This protein binds this small molecule.
Small molecule (SMILES): O=c1[nH]cnc2c1ncn2[C@@H]1O[C@H](COP(=O)(O)O)[C@@H](O)[C@H]1O

Sequence of chain 1.E:
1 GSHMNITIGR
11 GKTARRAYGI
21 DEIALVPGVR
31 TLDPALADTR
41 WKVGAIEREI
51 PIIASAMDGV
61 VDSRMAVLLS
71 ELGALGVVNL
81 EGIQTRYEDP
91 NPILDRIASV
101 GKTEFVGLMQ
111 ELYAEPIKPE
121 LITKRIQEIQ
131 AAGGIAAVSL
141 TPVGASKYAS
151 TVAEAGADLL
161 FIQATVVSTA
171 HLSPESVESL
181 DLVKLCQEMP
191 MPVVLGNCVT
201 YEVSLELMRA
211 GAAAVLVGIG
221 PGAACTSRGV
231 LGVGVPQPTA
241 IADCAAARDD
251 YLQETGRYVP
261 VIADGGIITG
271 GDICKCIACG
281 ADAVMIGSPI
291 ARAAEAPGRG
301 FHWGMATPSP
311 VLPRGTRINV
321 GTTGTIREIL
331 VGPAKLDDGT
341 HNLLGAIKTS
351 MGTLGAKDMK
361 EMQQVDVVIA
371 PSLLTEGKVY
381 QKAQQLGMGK

Binding-site contacts:
Ligand atom O3P contacts residue XMP1 of chain 1.R at 0.3 Å (h-bond).
Ligand atom O6 contacts residue MET305 of chain 1.E at 3.3 Å (h-bond).
Ligand atom C4' contacts residue XMP1 of chain 1.R at 0.2 Å.
Ligand atom O1P contacts residue GLY266 of chain 1.E at 2.9 Å (h-bond).
Ligand atom O2P contacts residue XMP1 of chain 1.R at 0.3 Å (h-bond).
Ligand atom O3P contacts residue HIS302 of chain 1.E at 2.9 Å (h-bond).
Ligand atom O2' contacts residue XMP1 of chain 1.R at 0.1 Å (h-bond).
Ligand atom C4 contacts residue XMP1 of chain 1.R at 0.3 Å.
Ligand atom O2P contacts residue GLY287 of chain 1.E at 2.5 Å (h-bond).
Ligand atom N9 contacts residue XMP1 of chain 1.R at 0.2 Å (h-bond).
Ligand atom O1P contacts residue GLY222 of chain 1.E at 3.1 Å.
Ligand atom P contacts residue XMP1 of chain 1.R at 0.0 Å.
Ligand atom O6 contacts residue GLY304 of chain 1.E at 3.3 Å.
Ligand atom N1 contacts residue ARG314 of chain 1.E at 2.7 Å (salt-bridge).
Ligand atom N3 contacts residue CYS225 of chain 1.E at 2.4 Å (h-bond).
Ligand atom N7 contacts residue XMP1 of chain 1.R at 0.3 Å (h-bond).
Ligand atom C5' contacts residue XMP1 of chain 1.R at 0.4 Å.
Ligand atom O2P contacts residue SER288 of chain 1.E at 3.3 Å (h-bond).
Ligand atom C2' contacts residue XMP1 of chain 1.R at 0.1 Å.
Ligand atom C2 contacts residue CYS225 of chain 1.E at 1.8 Å (hydrophobic).
Ligand atom N3 contacts residue XMP1 of chain 1.R at 0.6 Å (h-bond).
Ligand atom O4' contacts residue XMP1 of chain 1.R at 0.2 Å (h-bond).
Ligand atom C6 contacts residue XMP1 of chain 1.R at 0.3 Å.
Ligand atom C8 contacts residue XMP1 of chain 1.R at 0.4 Å.
Ligand atom C5 contacts residue XMP1 of chain 1.R at 0.1 Å.
Ligand atom O6 contacts residue XMP1 of chain 1.R at 0.3 Å (h-bond).
Ligand atom O5' contacts residue XMP1 of chain 1.R at 0.0 Å (h-bond).
Ligand atom N1 contacts residue CYS225 of chain 1.E at 2.8 Å (h-bond).
Ligand atom N1 contacts residue XMP1 of chain 1.R at 0.6 Å (h-bond).
Ligand atom O3' contacts residue XMP1 of chain 1.R at 0.2 Å (h-bond).
Ligand atom O1P contacts residue ALA223 of chain 1.E at 2.8 Å (h-bond).
Ligand atom O3' contacts residue ASP264 of chain 1.E at 2.7 Å (salt-bridge).
Ligand atom O1P contacts residue XMP1 of chain 1.R at 0.1 Å (h-bond).
Ligand atom C2 contacts residue XMP1 of chain 1.R at 0.7 Å.
Ligand atom O6 contacts residue ALA306 of chain 1.E at 2.7 Å (h-bond).
Ligand atom N7 contacts residue MET305 of chain 1.E at 3.1 Å (h-bond).
Ligand atom O3' contacts residue SER55 of chain 1.E at 2.9 Å (h-bond).
Ligand atom C3' contacts residue XMP1 of chain 1.R at 0.2 Å.
Ligand atom O2' contacts residue ASP264 of chain 1.E at 2.4 Å (salt-bridge).
Ligand atom C1' contacts residue XMP1 of chain 1.R at 0.1 Å.